Binding-site contacts:
Ligand atom OAD contacts residue ARG484 of chain 1.C at 2.8 Å (salt-bridge).
Ligand atom CAE contacts residue LEU190 of chain 1.C at 4.3 Å (hydrophobic).
Ligand atom OAD contacts residue ARG140 of chain 1.C at 2.8 Å (salt-bridge).
Ligand atom CAG contacts residue LEU190 of chain 1.C at 3.9 Å (hydrophobic).
Ligand atom CAA contacts residue ARG140 of chain 1.C at 3.5 Å.
Ligand atom CAF contacts residue CYS322 of chain 1.C at 3.6 Å (hydrophobic).
Ligand atom CAA contacts residue ARG484 of chain 1.C at 3.4 Å.
Ligand atom CAA contacts residue PHE490 of chain 1.C at 4.2 Å (hydrophobic).
Ligand atom OAJ contacts residue LEU194 of chain 1.C at 3.3 Å.
Ligand atom CAG contacts residue LEU323 of chain 1.C at 4.3 Å (hydrophobic).
Ligand atom CAE contacts residue LEU194 of chain 1.C at 3.9 Å (hydrophobic).
Ligand atom OAJ contacts residue TRP197 of chain 1.C at 3.5 Å.
Ligand atom OAB contacts residue TYR482 of chain 1.C at 2.7 Å (h-bond).
Ligand atom CAA contacts residue TYR482 of chain 1.C at 3.8 Å (hydrophobic).
Ligand atom OAB contacts residue LEU193 of chain 1.C at 3.8 Å.
Ligand atom CAG contacts residue LEU194 of chain 1.C at 4.3 Å (hydrophobic).
Ligand atom OAI contacts residue VAL321 of chain 1.C at 3.6 Å.
Ligand atom OAD contacts residue TRP197 of chain 1.C at 3.5 Å.
Ligand atom CAG contacts residue CYS322 of chain 1.C at 2.8 Å (hydrophobic).
Ligand atom CAC contacts residue LEU193 of chain 1.C at 4.1 Å (hydrophobic).
Ligand atom OAI contacts residue LEU194 of chain 1.C at 4.2 Å.
Ligand atom CAC contacts residue PHE490 of chain 1.C at 3.5 Å (hydrophobic).
Ligand atom CAH contacts residue CYS322 of chain 1.C at 2.4 Å (hydrophobic).
Ligand atom OAI contacts residue CYS322 of chain 1.C at 2.7 Å (h-bond).
Ligand atom CAF contacts residue LEU194 of chain 1.C at 3.7 Å (hydrophobic).
Ligand atom CAH contacts residue LEU194 of chain 1.C at 3.6 Å (hydrophobic).
Ligand atom CAE contacts residue TYR482 of chain 1.C at 3.5 Å (hydrophobic).
Ligand atom CAF contacts residue PHE490 of chain 1.C at 3.5 Å (hydrophobic).
Ligand atom CAE contacts residue PHE490 of chain 1.C at 3.5 Å (hydrophobic).
Ligand atom OAB contacts residue ARG484 of chain 1.C at 3.0 Å (salt-bridge).
Ligand atom OAB contacts residue ARG140 of chain 1.C at 2.8 Å (salt-bridge).
Ligand atom OAJ contacts residue GLU288 of chain 1.C at 3.6 Å (salt-bridge).
Ligand atom CAG contacts residue VAL321 of chain 1.C at 4.2 Å (hydrophobic).
Ligand atom CAA contacts residue LEU193 of chain 1.C at 3.8 Å (hydrophobic).
Ligand atom CAC contacts residue LEU194 of chain 1.C at 3.7 Å (hydrophobic).
Ligand atom OAI contacts residue ASP189 of chain 1.C at 2.3 Å (salt-bridge).
Ligand atom OAJ contacts residue PHE490 of chain 1.C at 3.4 Å.
Ligand atom CAC contacts residue TYR482 of chain 1.C at 4.1 Å (hydrophobic).
Ligand atom CAH contacts residue ASP189 of chain 1.C at 3.3 Å.
Ligand atom OAD contacts residue LEU193 of chain 1.C at 4.2 Å.

The protein below binds the small molecule below.
Small molecule (SMILES): O=C(O)C(=O)/C=C/C=C/O

Sequence of chain 1.C:
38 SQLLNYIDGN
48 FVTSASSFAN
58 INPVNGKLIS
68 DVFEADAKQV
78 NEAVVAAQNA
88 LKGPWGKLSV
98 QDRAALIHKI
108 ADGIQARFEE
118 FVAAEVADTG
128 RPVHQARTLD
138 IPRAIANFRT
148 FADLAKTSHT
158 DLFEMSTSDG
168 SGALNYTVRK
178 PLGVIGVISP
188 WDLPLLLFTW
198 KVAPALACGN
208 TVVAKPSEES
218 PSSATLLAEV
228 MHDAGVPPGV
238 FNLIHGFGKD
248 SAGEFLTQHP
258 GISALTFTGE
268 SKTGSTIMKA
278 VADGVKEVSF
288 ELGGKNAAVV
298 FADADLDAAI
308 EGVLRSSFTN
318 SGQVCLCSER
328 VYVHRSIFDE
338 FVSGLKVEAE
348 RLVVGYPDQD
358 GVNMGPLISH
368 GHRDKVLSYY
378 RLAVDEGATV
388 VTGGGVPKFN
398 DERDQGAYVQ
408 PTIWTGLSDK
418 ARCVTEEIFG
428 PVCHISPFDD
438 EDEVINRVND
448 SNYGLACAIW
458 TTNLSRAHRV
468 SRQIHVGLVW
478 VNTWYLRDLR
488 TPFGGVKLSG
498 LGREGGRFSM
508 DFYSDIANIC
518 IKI